The small molecule below binds the protein below.
Small molecule (SMILES): CC(=O)N[C@H]1[C@H](O[C@H]2[C@H](O)[C@@H](NC(C)=O)CO[C@@H]2CO)O[C@H](CO)[C@@H](O)[C@@H]1O

Binding-site contacts:
Ligand atom C4 contacts residue ASN257 of chain 1.A at 4.2 Å.
Ligand atom C8 contacts residue LEU91 of chain 1.A at 3.9 Å (hydrophobic).
Ligand atom C8 contacts residue ASN257 of chain 1.A at 3.6 Å.
Ligand atom O3 contacts residue VAL90 of chain 1.A at 4.3 Å.
Ligand atom C8 contacts residue GLY92 of chain 1.A at 4.2 Å.
Ligand atom C6 contacts residue ASN245 of chain 1.A at 4.3 Å.
Ligand atom C3 contacts residue VAL90 of chain 1.A at 4.2 Å (hydrophobic).
Ligand atom C1 contacts residue ASN245 of chain 1.A at 3.6 Å.
Ligand atom C8 contacts residue VAL90 of chain 1.A at 3.6 Å (hydrophobic).
Ligand atom O5 contacts residue ASN257 of chain 1.A at 2.4 Å (h-bond).
Ligand atom C5 contacts residue ASN245 of chain 1.A at 4.2 Å.
Ligand atom C7 contacts residue ASN257 of chain 1.A at 3.2 Å.
Ligand atom O7 contacts residue VAL90 of chain 1.A at 3.6 Å.
Ligand atom C8 contacts residue GLU88 of chain 1.A at 3.6 Å.
Ligand atom C1 contacts residue ASN257 of chain 1.A at 1.4 Å.
Ligand atom C3 contacts residue ASN257 of chain 1.A at 3.6 Å.
Ligand atom O7 contacts residue ASN257 of chain 1.A at 3.2 Å (h-bond).
Ligand atom C5 contacts residue ASN257 of chain 1.A at 3.6 Å.
Ligand atom C7 contacts residue VAL90 of chain 1.A at 3.8 Å (hydrophobic).
Ligand atom N2 contacts residue VAL90 of chain 1.A at 3.7 Å.
Ligand atom N2 contacts residue ASN257 of chain 1.A at 2.8 Å (h-bond).
Ligand atom C2 contacts residue ASN257 of chain 1.A at 2.4 Å.
Ligand atom O5 contacts residue ASN245 of chain 1.A at 3.4 Å.

Sequence of chain 1.A:
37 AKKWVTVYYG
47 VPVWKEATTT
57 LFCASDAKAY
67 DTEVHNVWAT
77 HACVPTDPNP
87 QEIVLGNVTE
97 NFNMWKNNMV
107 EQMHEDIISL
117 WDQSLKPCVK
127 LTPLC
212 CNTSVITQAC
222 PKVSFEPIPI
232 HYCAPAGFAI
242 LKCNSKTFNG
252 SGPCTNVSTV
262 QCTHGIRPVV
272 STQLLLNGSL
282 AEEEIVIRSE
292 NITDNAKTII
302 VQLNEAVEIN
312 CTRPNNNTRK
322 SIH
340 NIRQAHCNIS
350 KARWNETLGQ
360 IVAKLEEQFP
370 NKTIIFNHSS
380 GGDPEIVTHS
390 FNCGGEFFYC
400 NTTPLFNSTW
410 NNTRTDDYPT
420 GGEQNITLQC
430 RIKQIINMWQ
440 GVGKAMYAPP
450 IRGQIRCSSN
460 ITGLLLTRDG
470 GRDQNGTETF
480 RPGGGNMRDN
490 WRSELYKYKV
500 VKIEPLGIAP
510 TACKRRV